Sequence of chain 1.B:
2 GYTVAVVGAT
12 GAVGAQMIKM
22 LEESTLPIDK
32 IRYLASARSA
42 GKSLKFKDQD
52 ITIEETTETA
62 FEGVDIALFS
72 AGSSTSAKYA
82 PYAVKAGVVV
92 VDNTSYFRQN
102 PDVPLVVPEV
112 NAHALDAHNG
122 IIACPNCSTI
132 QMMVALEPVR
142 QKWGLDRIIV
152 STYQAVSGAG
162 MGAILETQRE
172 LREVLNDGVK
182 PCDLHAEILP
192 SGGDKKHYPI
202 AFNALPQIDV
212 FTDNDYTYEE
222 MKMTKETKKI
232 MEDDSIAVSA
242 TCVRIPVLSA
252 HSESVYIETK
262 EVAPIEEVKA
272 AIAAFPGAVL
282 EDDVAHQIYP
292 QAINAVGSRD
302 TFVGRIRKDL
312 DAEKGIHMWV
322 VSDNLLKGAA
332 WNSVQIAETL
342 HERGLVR

Binding-site contacts:
Ligand atom C7 contacts residue ASN94 of chain 1.B at 3.4 Å.
Ligand atom C5 contacts residue THR95 of chain 1.B at 4.3 Å.
Ligand atom O8 contacts residue ALA72 of chain 1.B at 3.5 Å (h-bond).
Ligand atom O12 contacts residue ASP210 of chain 1.B at 4.2 Å.
Ligand atom O14 contacts residue THR95 of chain 1.B at 4.2 Å.
Ligand atom O14 contacts residue SER74 of chain 1.B at 3.0 Å (h-bond).
Ligand atom C6 contacts residue ARG99 of chain 1.B at 3.5 Å.
Ligand atom C6 contacts residue ASN94 of chain 1.B at 3.5 Å.
Ligand atom C3 contacts residue THR95 of chain 1.B at 3.8 Å.
Ligand atom O8 contacts residue GLY73 of chain 1.B at 3.0 Å (h-bond).
Ligand atom N1 contacts residue ASN94 of chain 1.B at 4.0 Å.
Ligand atom O11 contacts residue ASN127 of chain 1.B at 3.5 Å (h-bond).
Ligand atom C10 contacts residue ARG99 of chain 1.B at 3.6 Å.
Ligand atom O15 contacts residue ASP210 of chain 1.B at 4.3 Å.
Ligand atom C3 contacts residue GLY73 of chain 1.B at 4.2 Å.
Ligand atom P13 contacts residue SER96 of chain 1.B at 3.9 Å.
Ligand atom O16 contacts residue THR95 of chain 1.B at 3.7 Å.
Ligand atom O9 contacts residue ASN94 of chain 1.B at 3.4 Å.
Ligand atom C4 contacts residue SER96 of chain 1.B at 4.2 Å.
Ligand atom O11 contacts residue ARG99 of chain 1.B at 2.8 Å (salt-bridge).
Ligand atom C2 contacts residue THR95 of chain 1.B at 4.1 Å.
Ligand atom O16 contacts residue SER96 of chain 1.B at 2.5 Å (h-bond).
Ligand atom N1 contacts residue THR95 of chain 1.B at 4.3 Å.
Ligand atom O8 contacts residue THR95 of chain 1.B at 3.8 Å.
Ligand atom P13 contacts residue SER74 of chain 1.B at 3.5 Å.
Ligand atom O14 contacts residue GLY73 of chain 1.B at 3.4 Å.
Ligand atom C2 contacts residue ASN94 of chain 1.B at 3.8 Å.
Ligand atom C5 contacts residue ASN94 of chain 1.B at 4.1 Å.
Ligand atom N1 contacts residue SER71 of chain 1.B at 4.1 Å.
Ligand atom N1 contacts residue GLY73 of chain 1.B at 4.3 Å.
Ligand atom O8 contacts residue SER71 of chain 1.B at 3.3 Å.
Ligand atom C4 contacts residue THR95 of chain 1.B at 3.9 Å.
Ligand atom C10 contacts residue LYS223 of chain 1.B at 3.5 Å.
Ligand atom O16 contacts residue SER74 of chain 1.B at 2.6 Å (h-bond).
Ligand atom C10 contacts residue ASN127 of chain 1.B at 4.3 Å.
Ligand atom O11 contacts residue LYS223 of chain 1.B at 3.6 Å (salt-bridge).
Ligand atom C5 contacts residue ARG99 of chain 1.B at 3.7 Å.
Ligand atom O12 contacts residue LYS223 of chain 1.B at 2.7 Å (salt-bridge).
Ligand atom O9 contacts residue SER71 of chain 1.B at 3.6 Å.
Ligand atom O9 contacts residue VAL14 of chain 1.B at 3.7 Å.

This small molecule binds to this protein.
Small molecule (SMILES): O=C(O)c1ccc([N+](=O)[O-])cc1P(=O)(O)O